A small-molecule ligand and the protein it binds are described below.
Small molecule (SMILES): CCCN(C[C@@H]1CCOC1)C(=O)c1cc(OC)c2oc(NCc3cccc(Cl)c3)nc2c1

Binding-site contacts:
Ligand atom C8 contacts residue TRP227 of chain 1.B at 3.5 Å (hydrophobic).
Ligand atom O31 contacts residue TRP50 of chain 1.B at 3.5 Å.
Ligand atom C12 contacts residue SER205 of chain 1.B at 3.5 Å.
Ligand atom C23 contacts residue ALA200 of chain 1.B at 3.2 Å (hydrophobic).
Ligand atom O31 contacts residue HIS43 of chain 1.B at 3.2 Å (h-bond).
Ligand atom C17 contacts residue SER205 of chain 1.B at 3.7 Å.
Ligand atom C23 contacts residue ASP199 of chain 1.B at 3.4 Å.
Ligand atom C7 contacts residue TRP227 of chain 1.B at 3.5 Å (hydrophobic).
Ligand atom C24 contacts residue ASP199 of chain 1.B at 3.3 Å.
Ligand atom N15 contacts residue SER205 of chain 1.B at 2.7 Å (h-bond).
Ligand atom C11 contacts residue TRP50 of chain 1.B at 3.5 Å (hydrophobic).
Ligand atom C12 contacts residue SER226 of chain 1.B at 3.5 Å.
Ligand atom O29 contacts residue GLU229 of chain 1.B at 3.6 Å.
Ligand atom CL1 contacts residue TRP227 of chain 1.B at 3.4 Å.
Ligand atom C20 contacts residue TRP227 of chain 1.B at 3.5 Å (hydrophobic).
Ligand atom O10 contacts residue HIS43 of chain 1.B at 3.3 Å (h-bond).
Ligand atom C12 contacts residue TRP227 of chain 1.B at 3.7 Å (hydrophobic).
Ligand atom C23 contacts residue GLY230 of chain 1.B at 3.5 Å.
Ligand atom C22 contacts residue TRP227 of chain 1.B at 3.4 Å (hydrophobic).
Ligand atom C24 contacts residue GLY228 of chain 1.B at 3.6 Å.
Ligand atom CL1 contacts residue GLY238 of chain 1.B at 3.6 Å.
Ligand atom C22 contacts residue GLY228 of chain 1.B at 3.6 Å.
Ligand atom C5 contacts residue ASN95 of chain 1.B at 3.6 Å.
Ligand atom C4 contacts residue TRP227 of chain 1.B at 3.6 Å (hydrophobic).
Ligand atom C5 contacts residue LEU96 of chain 1.B at 3.7 Å (hydrophobic).
Ligand atom C23 contacts residue GLY228 of chain 1.B at 3.7 Å.
Ligand atom O31 contacts residue LEU96 of chain 1.B at 3.5 Å.
Ligand atom CL1 contacts residue VAL225 of chain 1.B at 3.6 Å.
Ligand atom C21 contacts residue GLY230 of chain 1.B at 3.5 Å.
Ligand atom N9 contacts residue TRP227 of chain 1.B at 3.6 Å.
Ligand atom N15 contacts residue SER226 of chain 1.B at 3.4 Å (h-bond).
Ligand atom C32 contacts residue TRP50 of chain 1.B at 3.7 Å (hydrophobic).
Ligand atom O10 contacts residue SER226 of chain 1.B at 3.4 Å (h-bond).
Ligand atom N9 contacts residue GLY228 of chain 1.B at 3.4 Å (h-bond).
Ligand atom C26 contacts residue GLY228 of chain 1.B at 3.2 Å.
Ligand atom O10 contacts residue SER205 of chain 1.B at 3.5 Å (h-bond).
Ligand atom C21 contacts residue ALA200 of chain 1.B at 3.5 Å (hydrophobic).
Ligand atom CL1 contacts residue PHE239 of chain 1.B at 3.3 Å.
Ligand atom C17 contacts residue CYS201 of chain 1.B at 3.6 Å (hydrophobic).
Ligand atom C32 contacts residue TYR47 of chain 1.B at 3.2 Å (hydrophobic).

Sequence of chain 1.B:
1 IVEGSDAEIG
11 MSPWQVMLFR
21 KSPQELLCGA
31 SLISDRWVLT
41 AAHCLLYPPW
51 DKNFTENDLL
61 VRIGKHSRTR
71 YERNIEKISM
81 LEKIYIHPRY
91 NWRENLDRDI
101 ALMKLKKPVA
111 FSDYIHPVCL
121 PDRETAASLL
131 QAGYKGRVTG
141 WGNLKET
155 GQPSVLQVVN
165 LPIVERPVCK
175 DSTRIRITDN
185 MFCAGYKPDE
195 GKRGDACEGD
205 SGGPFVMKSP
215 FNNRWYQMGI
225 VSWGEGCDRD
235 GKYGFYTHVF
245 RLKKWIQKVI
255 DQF